Binding-site contacts:
Ligand atom CAJ contacts residue ILE95 of chain 1.A at 3.6 Å (hydrophobic).
Ligand atom NAF contacts residue ASN89 of chain 1.A at 3.9 Å.
Ligand atom NAG contacts residue ASN89 of chain 1.A at 3.0 Å (h-bond).
Ligand atom CAC contacts residue VAL43 of chain 1.A at 3.9 Å (hydrophobic).
Ligand atom CAI contacts residue VAL43 of chain 1.A at 4.2 Å (hydrophobic).
Ligand atom NAG contacts residue PHE88 of chain 1.A at 4.0 Å.
Ligand atom CAE contacts residue ILE95 of chain 1.A at 3.5 Å (hydrophobic).
Ligand atom NAF contacts residue TYR46 of chain 1.A at 4.5 Å.
Ligand atom CAD contacts residue PHE88 of chain 1.A at 4.5 Å (hydrophobic).
Ligand atom CAE contacts residue ASN89 of chain 1.A at 4.1 Å.
Ligand atom CAH contacts residue ILE95 of chain 1.A at 4.3 Å (hydrophobic).
Ligand atom NAF contacts residue PHE88 of chain 1.A at 3.8 Å.
Ligand atom CAI contacts residue ILE95 of chain 1.A at 4.5 Å (hydrophobic).
Ligand atom CAD contacts residue VAL43 of chain 1.A at 4.0 Å (hydrophobic).
Ligand atom CAD contacts residue VAL38 of chain 1.A at 4.3 Å (hydrophobic).
Ligand atom CAJ contacts residue ASN89 of chain 1.A at 3.9 Å.
Ligand atom NAG contacts residue ILE95 of chain 1.A at 3.7 Å.

This small molecule binds to this protein.
Small molecule (SMILES): Nc1ccc2cn[nH]c2c1

Sequence of chain 1.A:
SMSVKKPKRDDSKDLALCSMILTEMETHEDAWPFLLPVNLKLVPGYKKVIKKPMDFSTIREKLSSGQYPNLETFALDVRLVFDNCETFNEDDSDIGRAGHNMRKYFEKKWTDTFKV